The small molecule below binds the protein below.
Small molecule (SMILES): CNS(=O)(=O)c1cccc(Nc2ncnc3[nH]cnc23)c1

Binding-site contacts:
Ligand atom C01 contacts residue ILE137 of chain 1.D at 4.1 Å (hydrophobic).
Ligand atom C22 contacts residue ALA88 of chain 1.D at 3.5 Å (hydrophobic).
Ligand atom C25 contacts residue ILE142 of chain 1.D at 3.3 Å (hydrophobic).
Ligand atom N21 contacts residue LEU195 of chain 1.D at 3.3 Å.
Ligand atom C15 contacts residue ASP206 of chain 1.D at 4.3 Å.
Ligand atom C22 contacts residue ILE142 of chain 1.D at 3.8 Å (hydrophobic).
Ligand atom C20 contacts residue LEU195 of chain 1.D at 3.4 Å (hydrophobic).
Ligand atom C13 contacts residue ASP206 of chain 1.D at 3.2 Å.
Ligand atom N18 contacts residue LEU195 of chain 1.D at 4.1 Å.
Ligand atom N26 contacts residue ILE142 of chain 1.D at 2.6 Å (h-bond).
Ligand atom O08 contacts residue ASP206 of chain 1.D at 3.4 Å (salt-bridge).
Ligand atom S07 contacts residue THR139 of chain 1.D at 4.0 Å.
Ligand atom N24 contacts residue ILE142 of chain 1.D at 3.0 Å (h-bond).
Ligand atom C01 contacts residue ALA88 of chain 1.D at 3.6 Å (hydrophobic).
Ligand atom N24 contacts residue ALA88 of chain 1.D at 4.2 Å.
Ligand atom N30 contacts residue LEU195 of chain 1.D at 4.1 Å.
Ligand atom C01 contacts residue THR139 of chain 1.D at 3.3 Å.
Ligand atom O08 contacts residue ALA205 of chain 1.D at 3.9 Å.
Ligand atom C10 contacts residue ASP206 of chain 1.D at 4.1 Å.
Ligand atom C01 contacts residue LYS90 of chain 1.D at 3.9 Å.
Ligand atom N24 contacts residue LEU195 of chain 1.D at 3.6 Å.
Ligand atom O09 contacts residue ASP206 of chain 1.D at 3.8 Å.
Ligand atom C28 contacts residue ILE142 of chain 1.D at 3.7 Å (hydrophobic).
Ligand atom C22 contacts residue GLN140 of chain 1.D at 3.5 Å.
Ligand atom C25 contacts residue TYR141 of chain 1.D at 4.1 Å (hydrophobic).
Ligand atom O08 contacts residue ILE122 of chain 1.D at 3.6 Å.
Ligand atom C25 contacts residue LEU195 of chain 1.D at 3.7 Å (hydrophobic).
Ligand atom S07 contacts residue ASP206 of chain 1.D at 4.0 Å.
Ligand atom C22 contacts residue LEU195 of chain 1.D at 3.5 Å (hydrophobic).
Ligand atom C11 contacts residue ASP206 of chain 1.D at 3.4 Å.
Ligand atom N21 contacts residue ALA88 of chain 1.D at 3.5 Å.
Ligand atom C31 contacts residue LEU195 of chain 1.D at 3.6 Å (hydrophobic).
Ligand atom N26 contacts residue TYR141 of chain 1.D at 3.8 Å.
Ligand atom O08 contacts residue THR139 of chain 1.D at 3.8 Å.
Ligand atom C01 contacts residue ILE89 of chain 1.D at 4.2 Å (hydrophobic).
Ligand atom N24 contacts residue TYR141 of chain 1.D at 3.8 Å.
Ligand atom O09 contacts residue GLU109 of chain 1.D at 3.6 Å.
Ligand atom C22 contacts residue TYR141 of chain 1.D at 4.1 Å (hydrophobic).
Ligand atom N24 contacts residue GLN140 of chain 1.D at 4.1 Å.
Ligand atom N05 contacts residue THR139 of chain 1.D at 2.7 Å (h-bond).

Sequence of chain 1.D:
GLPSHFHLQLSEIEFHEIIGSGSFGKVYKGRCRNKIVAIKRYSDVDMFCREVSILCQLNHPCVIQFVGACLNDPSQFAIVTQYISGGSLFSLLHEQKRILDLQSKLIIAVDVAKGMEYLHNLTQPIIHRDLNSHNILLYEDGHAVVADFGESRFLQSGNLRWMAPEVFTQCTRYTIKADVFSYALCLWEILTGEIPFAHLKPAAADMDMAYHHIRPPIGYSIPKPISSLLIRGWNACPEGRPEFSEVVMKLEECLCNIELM